A protein and the small-molecule ligand that binds it are described below.
Small molecule (SMILES): O[C@@H]1[C@@H](O)[C@@H](O)OC[C@@H]1O

Sequence of chain 1.E:
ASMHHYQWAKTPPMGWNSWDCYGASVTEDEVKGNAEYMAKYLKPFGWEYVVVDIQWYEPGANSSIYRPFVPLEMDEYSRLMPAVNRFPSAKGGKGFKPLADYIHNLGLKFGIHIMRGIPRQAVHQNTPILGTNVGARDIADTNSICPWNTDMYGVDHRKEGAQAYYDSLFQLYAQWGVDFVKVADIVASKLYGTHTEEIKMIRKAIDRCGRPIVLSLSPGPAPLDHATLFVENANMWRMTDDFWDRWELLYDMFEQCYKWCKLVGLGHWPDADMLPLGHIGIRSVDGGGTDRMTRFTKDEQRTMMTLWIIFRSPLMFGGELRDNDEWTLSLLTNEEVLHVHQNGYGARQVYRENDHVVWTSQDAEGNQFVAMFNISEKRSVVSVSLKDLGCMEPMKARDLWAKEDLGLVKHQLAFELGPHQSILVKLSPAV

Binding-site contacts:
Ligand atom O3 contacts residue TRP32 of chain 1.E at 3.8 Å.
Ligand atom O1 contacts residue TRP161 of chain 1.E at 3.2 Å.
Ligand atom C1 contacts residue ALA197 of chain 1.E at 3.6 Å (hydrophobic).
Ligand atom C2 contacts residue SER231 of chain 1.E at 3.7 Å.
Ligand atom C1 contacts residue HIS126 of chain 1.E at 3.8 Å.
Ligand atom C5 contacts residue HIS126 of chain 1.E at 3.7 Å.
Ligand atom C1 contacts residue TRP161 of chain 1.E at 3.9 Å (hydrophobic).
Ligand atom C5 contacts residue GOL1 of chain 1.YB at 3.8 Å.
Ligand atom O5 contacts residue TRP161 of chain 1.E at 3.4 Å.
Ligand atom O1 contacts residue PRO232 of chain 1.E at 3.5 Å.
Ligand atom C2 contacts residue GOL1 of chain 1.YB at 3.8 Å.
Ligand atom O1 contacts residue ALA197 of chain 1.E at 3.3 Å.
Ligand atom C1 contacts residue SER231 of chain 1.E at 3.5 Å.
Ligand atom O2 contacts residue ARG251 of chain 1.E at 2.9 Å (salt-bridge).
Ligand atom O4 contacts residue LYS195 of chain 1.E at 3.0 Å (salt-bridge).
Ligand atom C3 contacts residue GOL1 of chain 1.YB at 3.7 Å.
Ligand atom O3 contacts residue MET287 of chain 1.E at 3.5 Å.
Ligand atom O4 contacts residue HIS126 of chain 1.E at 2.9 Å (h-bond).
Ligand atom C2 contacts residue ASP255 of chain 1.E at 3.8 Å.
Ligand atom C1 contacts residue GOL1 of chain 1.YB at 3.9 Å.
Ligand atom O3 contacts residue ARG251 of chain 1.E at 3.5 Å (salt-bridge).
Ligand atom C2 contacts residue ARG251 of chain 1.E at 3.5 Å.
Ligand atom O4 contacts residue ASP66 of chain 1.E at 2.5 Å (salt-bridge).
Ligand atom C4 contacts residue ASP66 of chain 1.E at 3.2 Å.
Ligand atom C4 contacts residue LYS195 of chain 1.E at 3.7 Å.
Ligand atom O5 contacts residue ALA197 of chain 1.E at 3.8 Å.
Ligand atom O2 contacts residue GOL1 of chain 1.YB at 3.4 Å (h-bond).
Ligand atom O5 contacts residue HIS126 of chain 1.E at 3.4 Å (h-bond).
Ligand atom C4 contacts residue TRP32 of chain 1.E at 3.8 Å (hydrophobic).
Ligand atom C3 contacts residue LYS195 of chain 1.E at 3.7 Å.
Ligand atom O5 contacts residue GOL1 of chain 1.YB at 3.7 Å.
Ligand atom C3 contacts residue ASP255 of chain 1.E at 3.6 Å.
Ligand atom C5 contacts residue ASP66 of chain 1.E at 3.9 Å.
Ligand atom C5 contacts residue TYR79 of chain 1.E at 3.8 Å (hydrophobic).
Ligand atom O1 contacts residue SER231 of chain 1.E at 3.4 Å (h-bond).
Ligand atom C2 contacts residue LYS195 of chain 1.E at 3.7 Å.
Ligand atom O2 contacts residue ASP255 of chain 1.E at 2.6 Å (salt-bridge).
Ligand atom O2 contacts residue PRO232 of chain 1.E at 3.3 Å.
Ligand atom O1 contacts residue GOL1 of chain 1.YB at 3.7 Å.
Ligand atom O3 contacts residue LYS195 of chain 1.E at 3.1 Å (salt-bridge).